Sequence of chain 2.A:
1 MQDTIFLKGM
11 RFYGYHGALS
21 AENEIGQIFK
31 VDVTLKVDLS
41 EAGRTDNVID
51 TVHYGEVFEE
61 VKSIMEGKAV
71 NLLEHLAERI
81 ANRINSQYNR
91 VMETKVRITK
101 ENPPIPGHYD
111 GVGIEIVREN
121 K

Sequence of chain 4.A:
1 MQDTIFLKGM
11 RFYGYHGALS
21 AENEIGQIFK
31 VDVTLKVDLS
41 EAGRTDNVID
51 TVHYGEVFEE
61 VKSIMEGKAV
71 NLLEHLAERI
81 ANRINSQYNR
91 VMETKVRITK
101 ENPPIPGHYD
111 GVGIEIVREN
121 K

Sequence of chain 6.A:
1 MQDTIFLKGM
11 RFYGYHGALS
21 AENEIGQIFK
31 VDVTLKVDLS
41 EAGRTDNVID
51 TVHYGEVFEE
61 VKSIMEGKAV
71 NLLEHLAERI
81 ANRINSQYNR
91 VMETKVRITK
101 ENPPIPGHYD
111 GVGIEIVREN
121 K

A small-molecule ligand and the protein it binds are described below.
Small molecule (SMILES): Nc1nc(O)c2nn(-c3cccc(C(=O)NCc4ccccc4Sc4ccccc4CO)c3)nc2n1

Binding-site contacts:
Ligand atom N7 contacts residue LYS100 of chain 4.A at 3.7 Å.
Ligand atom C4 contacts residue TYR54 of chain 2.A at 3.2 Å (hydrophobic).
Ligand atom N11 contacts residue TYR54 of chain 2.A at 3.6 Å.
Ligand atom N7 contacts residue TYR54 of chain 2.A at 2.9 Å (h-bond).
Ligand atom O5 contacts residue ASN71 of chain 4.A at 3.5 Å (h-bond).
Ligand atom O5 contacts residue LEU72 of chain 4.A at 3.3 Å.
Ligand atom N3 contacts residue LEU72 of chain 4.A at 3.8 Å.
Ligand atom C35 contacts residue TYR15 of chain 6.A at 3.5 Å (hydrophobic).
Ligand atom C2 contacts residue TYR54 of chain 2.A at 3.5 Å (hydrophobic).
Ligand atom N1 contacts residue GLU74 of chain 4.A at 3.1 Å (salt-bridge).
Ligand atom N8 contacts residue TYR54 of chain 2.A at 3.7 Å.
Ligand atom N1 contacts residue THR51 of chain 2.A at 3.2 Å.
Ligand atom C21 contacts residue PRO104 of chain 4.A at 3.1 Å (hydrophobic).
Ligand atom N9 contacts residue TYR54 of chain 2.A at 3.6 Å.
Ligand atom C24 contacts residue HIS53 of chain 2.A at 3.5 Å.
Ligand atom O19 contacts residue ILE105 of chain 4.A at 3.2 Å.
Ligand atom C18 contacts residue PRO104 of chain 4.A at 3.6 Å (hydrophobic).
Ligand atom C35 contacts residue PRO106 of chain 4.A at 2.8 Å (hydrophobic).
Ligand atom N20 contacts residue PRO104 of chain 4.A at 3.6 Å (h-bond).
Ligand atom C2 contacts residue VAL52 of chain 2.A at 3.9 Å (hydrophobic).
Ligand atom N3 contacts residue GLU74 of chain 4.A at 3.4 Å (salt-bridge).
Ligand atom C10 contacts residue TYR54 of chain 2.A at 3.4 Å (hydrophobic).
Ligand atom O19 contacts residue PRO104 of chain 4.A at 3.2 Å (h-bond).
Ligand atom C34 contacts residue PRO106 of chain 4.A at 3.4 Å (hydrophobic).
Ligand atom O5 contacts residue LEU73 of chain 4.A at 3.1 Å (h-bond).
Ligand atom O5 contacts residue GLU74 of chain 4.A at 4.0 Å.
Ligand atom N7 contacts residue ALA18 of chain 4.A at 3.9 Å.
Ligand atom C4 contacts residue LEU72 of chain 4.A at 3.6 Å (hydrophobic).
Ligand atom C6 contacts residue TYR54 of chain 2.A at 2.9 Å (hydrophobic).
Ligand atom N3 contacts residue TYR54 of chain 2.A at 3.4 Å.
Ligand atom S28 contacts residue PRO106 of chain 4.A at 2.9 Å.
Ligand atom N1 contacts residue VAL52 of chain 2.A at 2.6 Å (h-bond).
Ligand atom N9 contacts residue HIS53 of chain 2.A at 4.0 Å.
Ligand atom O5 contacts residue TYR54 of chain 2.A at 3.4 Å (h-bond).
Ligand atom C29 contacts residue PRO106 of chain 4.A at 3.6 Å (hydrophobic).
Ligand atom N11 contacts residue HIS53 of chain 2.A at 3.8 Å.
Ligand atom C23 contacts residue HIS53 of chain 2.A at 3.3 Å.
Ligand atom C13 contacts residue ALA18 of chain 4.A at 3.4 Å (hydrophobic).
Ligand atom C2 contacts residue GLU74 of chain 4.A at 4.0 Å.
Ligand atom C17 contacts residue TYR54 of chain 2.A at 4.0 Å (hydrophobic).